Sequence of chain 1.C:
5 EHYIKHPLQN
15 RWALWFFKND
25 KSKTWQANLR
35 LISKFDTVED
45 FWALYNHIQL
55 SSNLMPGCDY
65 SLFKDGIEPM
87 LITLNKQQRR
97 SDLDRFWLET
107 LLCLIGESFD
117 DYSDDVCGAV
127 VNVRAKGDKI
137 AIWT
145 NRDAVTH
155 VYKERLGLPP

This small molecule binds to this protein.
Small molecule (SMILES): CO[C@@H]1[C@H](O)[C@@H](COP(=O)(O)O[P](=O)([SeH])OP(=O)(O)OC[C@H]2OC(n3cnc4c(=O)[nH]c(N)nc43)[C@H](O)[C@@H]2O)O[C@H]1n1c[n+](C)c2c(O)nc(N)nc21

Binding-site contacts:
Ligand atom OA1 contacts residue ARG130 of chain 1.C at 3.8 Å.
Ligand atom N3 contacts residue TRP29 of chain 1.C at 3.9 Å.
Ligand atom OC2 contacts residue ASN128 of chain 1.C at 4.0 Å.
Ligand atom CM2 contacts residue TRP29 of chain 1.C at 3.9 Å (hydrophobic).
Ligand atom PC contacts residue ARG130 of chain 1.C at 4.2 Å.
Ligand atom N1 contacts residue MET74 of chain 1.C at 4.3 Å.
Ligand atom OAB contacts residue ARG130 of chain 1.C at 3.9 Å.
Ligand atom OC1 contacts residue ARG130 of chain 1.C at 2.8 Å (salt-bridge).
Ligand atom C1' contacts residue TRP29 of chain 1.C at 4.3 Å (hydrophobic).
Ligand atom O5P contacts residue ARG130 of chain 1.C at 4.1 Å.
Ligand atom N2 contacts residue TRP29 of chain 1.C at 4.5 Å.
Ligand atom OC1 contacts residue ASN128 of chain 1.C at 3.9 Å.
Ligand atom SEB contacts residue ARG130 of chain 1.C at 4.1 Å.
Ligand atom O6 contacts residue MET74 of chain 1.C at 3.6 Å.
Ligand atom PA contacts residue ARG130 of chain 1.C at 4.1 Å.
Ligand atom C6 contacts residue MET74 of chain 1.C at 4.4 Å (hydrophobic).